This protein binds this small molecule.
Small molecule (SMILES): Cc1cn([C@H]2C[C@H](O[P](=O)(O)OC[C@H]3O[C@@H](n4ccc(N)nc4=O)C[C@@H]3O[P](=O)(O)OC[C@H]3O[C@@H](n4cnc5c(=O)nc(N)[nH]c54)C[C@@H]3O[P](=O)(O)OC[C@H]3O[C@@H](n4cnc5c(=O)nc(N)[nH]c54)C[C@@H]3O)[C@@H](CO[P](=O)(O)O[C@H]3C[C@H](n4cnc5c(=O)nc(N)[nH]c54)O[C@@H]3COP(=O)(O)O)O2)c(=O)[nH]c1=O

Sequence of chain 1.D:
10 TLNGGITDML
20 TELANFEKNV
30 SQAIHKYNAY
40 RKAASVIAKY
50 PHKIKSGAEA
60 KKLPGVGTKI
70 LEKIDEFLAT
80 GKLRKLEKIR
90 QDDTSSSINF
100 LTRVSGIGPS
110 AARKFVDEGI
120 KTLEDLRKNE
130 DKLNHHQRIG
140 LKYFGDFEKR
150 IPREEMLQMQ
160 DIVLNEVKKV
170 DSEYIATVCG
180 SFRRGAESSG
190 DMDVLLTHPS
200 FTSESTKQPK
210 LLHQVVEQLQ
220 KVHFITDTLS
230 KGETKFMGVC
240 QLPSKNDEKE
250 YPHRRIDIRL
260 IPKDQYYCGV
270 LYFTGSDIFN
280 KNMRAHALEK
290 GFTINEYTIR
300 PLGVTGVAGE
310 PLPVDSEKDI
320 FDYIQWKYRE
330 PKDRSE

Binding-site contacts:
Ligand atom C4' contacts residue GLY64 of chain 1.D at 3.3 Å.
Ligand atom O3' contacts residue ILE69 of chain 1.D at 3.6 Å.
Ligand atom O5' contacts residue GLY66 of chain 1.D at 3.6 Å.
Ligand atom C8 contacts residue LYS35 of chain 1.D at 3.9 Å.
Ligand atom OP1 contacts residue NA1 of chain 1.H at 2.6 Å (h-bond).
Ligand atom C5' contacts residue TYR39 of chain 1.D at 3.6 Å (hydrophobic).
Ligand atom C6 contacts residue HIS34 of chain 1.D at 3.9 Å.
Ligand atom P contacts residue NA1 of chain 1.H at 3.6 Å.
Ligand atom OP1 contacts residue GLY66 of chain 1.D at 2.9 Å (h-bond).
Ligand atom O4' contacts residue ALA38 of chain 1.D at 3.5 Å.
Ligand atom P contacts residue LYS35 of chain 1.D at 3.6 Å.
Ligand atom N3 contacts residue ALA38 of chain 1.D at 3.6 Å.
Ligand atom OP1 contacts residue LEU62 of chain 1.D at 3.6 Å (h-bond).
Ligand atom C3' contacts residue GLY66 of chain 1.D at 3.7 Å.
Ligand atom P contacts residue ILE69 of chain 1.D at 3.9 Å.
Ligand atom P contacts residue LYS68 of chain 1.D at 3.8 Å.
Ligand atom OP1 contacts residue LYS68 of chain 1.D at 3.9 Å.
Ligand atom C5' contacts residue GLY64 of chain 1.D at 3.3 Å.
Ligand atom OP1 contacts residue LYS68 of chain 1.D at 3.5 Å (salt-bridge).
Ligand atom OP2 contacts residue THR67 of chain 1.D at 3.7 Å.
Ligand atom OP1 contacts residue VAL65 of chain 1.D at 3.5 Å (h-bond).
Ligand atom C5' contacts residue GLY66 of chain 1.D at 3.6 Å.
Ligand atom O5' contacts residue LYS35 of chain 1.D at 3.6 Å.
Ligand atom OP1 contacts residue THR67 of chain 1.D at 3.6 Å (h-bond).
Ligand atom OP2 contacts residue VAL65 of chain 1.D at 3.6 Å.
Ligand atom O3' contacts residue VAL65 of chain 1.D at 3.9 Å.
Ligand atom OP2 contacts residue LYS68 of chain 1.D at 3.1 Å (salt-bridge).
Ligand atom OP2 contacts residue NA1 of chain 1.H at 3.7 Å.
Ligand atom OP1 contacts residue PRO63 of chain 1.D at 3.6 Å.
Ligand atom P contacts residue GLY64 of chain 1.D at 3.8 Å.
Ligand atom P contacts residue GLY66 of chain 1.D at 3.7 Å.
Ligand atom OP2 contacts residue GLY66 of chain 1.D at 3.6 Å.
Ligand atom O6 contacts residue HIS34 of chain 1.D at 3.8 Å.
Ligand atom N1 contacts residue HIS34 of chain 1.D at 3.9 Å.
Ligand atom OP2 contacts residue LYS35 of chain 1.D at 3.6 Å.
Ligand atom P contacts residue VAL65 of chain 1.D at 3.9 Å.
Ligand atom OP3 contacts residue LYS35 of chain 1.D at 2.5 Å (salt-bridge).
Ligand atom OP1 contacts residue GLY64 of chain 1.D at 2.8 Å (h-bond).
Ligand atom O3' contacts residue GLY64 of chain 1.D at 3.5 Å.
Ligand atom OP1 contacts residue ILE69 of chain 1.D at 3.0 Å (h-bond).